Sequence of chain 1.B:
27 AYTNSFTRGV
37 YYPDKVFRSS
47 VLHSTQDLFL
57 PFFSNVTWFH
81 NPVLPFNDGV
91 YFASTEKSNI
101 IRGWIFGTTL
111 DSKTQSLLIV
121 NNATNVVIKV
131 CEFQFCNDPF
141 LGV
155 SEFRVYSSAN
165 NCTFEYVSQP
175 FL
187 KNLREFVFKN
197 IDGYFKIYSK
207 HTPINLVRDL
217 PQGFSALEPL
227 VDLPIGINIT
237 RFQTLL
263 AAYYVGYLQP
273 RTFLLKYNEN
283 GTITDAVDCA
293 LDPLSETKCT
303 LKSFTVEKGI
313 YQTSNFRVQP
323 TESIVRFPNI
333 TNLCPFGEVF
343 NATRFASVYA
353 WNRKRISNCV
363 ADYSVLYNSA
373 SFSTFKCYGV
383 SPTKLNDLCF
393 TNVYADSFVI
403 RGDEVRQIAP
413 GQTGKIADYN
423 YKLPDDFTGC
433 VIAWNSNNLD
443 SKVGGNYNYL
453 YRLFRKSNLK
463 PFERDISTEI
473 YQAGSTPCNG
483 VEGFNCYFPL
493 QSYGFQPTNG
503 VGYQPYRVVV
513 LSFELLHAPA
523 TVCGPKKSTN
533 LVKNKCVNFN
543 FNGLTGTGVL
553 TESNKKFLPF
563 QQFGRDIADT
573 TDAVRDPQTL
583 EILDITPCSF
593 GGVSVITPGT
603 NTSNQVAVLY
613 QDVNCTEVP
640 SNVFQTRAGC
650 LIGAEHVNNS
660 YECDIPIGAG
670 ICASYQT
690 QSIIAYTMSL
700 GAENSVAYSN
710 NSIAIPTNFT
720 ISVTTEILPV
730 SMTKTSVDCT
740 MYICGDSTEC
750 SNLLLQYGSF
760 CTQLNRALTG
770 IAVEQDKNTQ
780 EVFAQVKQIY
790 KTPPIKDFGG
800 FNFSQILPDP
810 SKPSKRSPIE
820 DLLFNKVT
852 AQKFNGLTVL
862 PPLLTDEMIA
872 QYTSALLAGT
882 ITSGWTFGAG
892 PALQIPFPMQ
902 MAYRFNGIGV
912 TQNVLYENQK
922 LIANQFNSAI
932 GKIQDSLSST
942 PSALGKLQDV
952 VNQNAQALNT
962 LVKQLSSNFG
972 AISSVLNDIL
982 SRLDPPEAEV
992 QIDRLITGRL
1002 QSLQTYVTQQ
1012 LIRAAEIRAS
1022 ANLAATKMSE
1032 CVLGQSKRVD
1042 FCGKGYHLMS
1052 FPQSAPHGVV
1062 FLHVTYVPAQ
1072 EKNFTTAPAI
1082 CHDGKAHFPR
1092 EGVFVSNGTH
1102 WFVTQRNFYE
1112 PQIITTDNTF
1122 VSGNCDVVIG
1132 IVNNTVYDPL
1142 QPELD

This small molecule binds to this protein.
Small molecule (SMILES): CC(=O)N[C@@H]1[C@@H](O)[C@H](O)[C@@H](CO)O[C@H]1O

Binding-site contacts:
Ligand atom C7 contacts residue ASN343 of chain 1.B at 3.5 Å.
Ligand atom C4 contacts residue ASN343 of chain 1.B at 4.2 Å.
Ligand atom O5 contacts residue ASN343 of chain 1.B at 2.4 Å (h-bond).
Ligand atom N2 contacts residue ASN343 of chain 1.B at 2.9 Å (h-bond).
Ligand atom C3 contacts residue ASN343 of chain 1.B at 3.8 Å.
Ligand atom O7 contacts residue ASN343 of chain 1.B at 3.2 Å.
Ligand atom C2 contacts residue ASN343 of chain 1.B at 2.5 Å.
Ligand atom C8 contacts residue GLU340 of chain 1.B at 3.8 Å.
Ligand atom C8 contacts residue ASN343 of chain 1.B at 4.1 Å.
Ligand atom C5 contacts residue ASN343 of chain 1.B at 3.7 Å.
Ligand atom O7 contacts residue GLY339 of chain 1.B at 3.7 Å.
Ligand atom C1 contacts residue ASN343 of chain 1.B at 1.4 Å.